Sequence of chain 1.B:
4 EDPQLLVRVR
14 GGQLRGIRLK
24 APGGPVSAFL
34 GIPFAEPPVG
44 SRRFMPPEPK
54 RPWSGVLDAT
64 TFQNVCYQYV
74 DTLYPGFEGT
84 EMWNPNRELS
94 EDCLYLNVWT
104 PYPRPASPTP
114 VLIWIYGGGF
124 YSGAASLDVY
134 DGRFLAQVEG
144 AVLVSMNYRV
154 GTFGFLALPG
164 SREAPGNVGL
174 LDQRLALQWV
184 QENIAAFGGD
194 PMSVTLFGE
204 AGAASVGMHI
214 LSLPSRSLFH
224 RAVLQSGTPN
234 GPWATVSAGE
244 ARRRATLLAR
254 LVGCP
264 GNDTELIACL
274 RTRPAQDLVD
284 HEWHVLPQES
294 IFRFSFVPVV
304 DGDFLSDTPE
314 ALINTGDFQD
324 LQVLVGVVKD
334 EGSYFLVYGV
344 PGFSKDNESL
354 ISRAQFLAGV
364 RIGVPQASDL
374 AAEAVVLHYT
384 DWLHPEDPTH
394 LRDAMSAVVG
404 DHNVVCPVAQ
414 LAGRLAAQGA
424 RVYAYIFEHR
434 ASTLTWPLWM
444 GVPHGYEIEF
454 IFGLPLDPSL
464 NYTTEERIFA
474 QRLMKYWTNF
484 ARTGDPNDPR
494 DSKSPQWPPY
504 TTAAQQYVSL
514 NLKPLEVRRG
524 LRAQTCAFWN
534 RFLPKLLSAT

Binding-site contacts:
Ligand atom O5 contacts residue SER347 of chain 1.B at 3.7 Å.
Ligand atom C5 contacts residue SER347 of chain 1.B at 4.2 Å.
Ligand atom C2 contacts residue ASN350 of chain 1.B at 2.6 Å.
Ligand atom C7 contacts residue GLY345 of chain 1.B at 4.0 Å.
Ligand atom N2 contacts residue GLY345 of chain 1.B at 3.6 Å.
Ligand atom C5 contacts residue ASN350 of chain 1.B at 3.8 Å.
Ligand atom C7 contacts residue ASN350 of chain 1.B at 3.4 Å.
Ligand atom C3 contacts residue ASN350 of chain 1.B at 3.9 Å.
Ligand atom O7 contacts residue ASN350 of chain 1.B at 3.5 Å (h-bond).
Ligand atom O5 contacts residue ASN350 of chain 1.B at 2.5 Å (h-bond).
Ligand atom C1 contacts residue ASN350 of chain 1.B at 1.5 Å.
Ligand atom C8 contacts residue LEU353 of chain 1.B at 3.5 Å (hydrophobic).
Ligand atom N2 contacts residue ASN350 of chain 1.B at 2.9 Å (h-bond).
Ligand atom C4 contacts residue ASN350 of chain 1.B at 4.4 Å.
Ligand atom C1 contacts residue SER347 of chain 1.B at 3.6 Å.
Ligand atom C8 contacts residue GLY345 of chain 1.B at 3.6 Å.
Ligand atom C8 contacts residue ASN350 of chain 1.B at 4.4 Å.

A small-molecule ligand and the protein it binds are described below.
Small molecule (SMILES): CC(=O)N[C@@H]1[C@@H](O)[C@H](O)[C@@H](CO)O[C@H]1O